Binding-site contacts:
Ligand atom C4' contacts residue THR178 of chain 1.A at 3.9 Å.
Ligand atom C5' contacts residue THR178 of chain 1.A at 3.6 Å.
Ligand atom O6P contacts residue LYS119 of chain 1.A at 3.3 Å (salt-bridge).
Ligand atom C6 contacts residue TYR258 of chain 1.A at 3.7 Å (hydrophobic).
Ligand atom O2P contacts residue TYR258 of chain 1.A at 2.5 Å (h-bond).
Ligand atom N1 contacts residue GLN260 of chain 1.A at 2.6 Å (h-bond).
Ligand atom N9 contacts residue TYR258 of chain 1.A at 3.3 Å.
Ligand atom C2 contacts residue GLN260 of chain 1.A at 2.9 Å.
Ligand atom O3' contacts residue TYR218 of chain 1.A at 3.3 Å (h-bond).
Ligand atom N1 contacts residue SER288 of chain 1.A at 3.5 Å.
Ligand atom P1 contacts residue TYR258 of chain 1.A at 3.8 Å.
Ligand atom N6 contacts residue GLN260 of chain 1.A at 3.8 Å.
Ligand atom N6 contacts residue SER288 of chain 1.A at 2.9 Å (h-bond).
Ligand atom N1 contacts residue TYR258 of chain 1.A at 3.8 Å.
Ligand atom N7 contacts residue TYR258 of chain 1.A at 3.5 Å.
Ligand atom C5 contacts residue LEU286 of chain 1.A at 3.7 Å (hydrophobic).
Ligand atom O2' contacts residue SER247 of chain 1.A at 2.8 Å (h-bond).
Ligand atom N7 contacts residue LEU286 of chain 1.A at 3.8 Å.
Ligand atom C2 contacts residue TYR258 of chain 1.A at 3.3 Å (hydrophobic).
Ligand atom C6 contacts residue SER288 of chain 1.A at 3.6 Å.
Ligand atom O2P contacts residue SER247 of chain 1.A at 3.1 Å (h-bond).
Ligand atom C4 contacts residue LEU286 of chain 1.A at 3.5 Å (hydrophobic).
Ligand atom O2' contacts residue TYR258 of chain 1.A at 3.1 Å.
Ligand atom C5' contacts residue GLY179 of chain 1.A at 3.5 Å.
Ligand atom C1' contacts residue TYR258 of chain 1.A at 3.8 Å (hydrophobic).
Ligand atom N9 contacts residue LEU286 of chain 1.A at 3.4 Å.
Ligand atom O4' contacts residue THR178 of chain 1.A at 3.5 Å.
Ligand atom O3' contacts residue VAL217 of chain 1.A at 3.2 Å.
Ligand atom C6 contacts residue GLN260 of chain 1.A at 3.6 Å.
Ligand atom C4' contacts residue GLY216 of chain 1.A at 3.6 Å.
Ligand atom P1 contacts residue SER247 of chain 1.A at 3.0 Å.
Ligand atom O4' contacts residue LEU286 of chain 1.A at 3.6 Å.
Ligand atom C8 contacts residue TYR258 of chain 1.A at 3.4 Å (hydrophobic).
Ligand atom O3' contacts residue SER247 of chain 1.A at 3.3 Å.
Ligand atom C5 contacts residue TYR258 of chain 1.A at 3.7 Å (hydrophobic).
Ligand atom C4 contacts residue TYR258 of chain 1.A at 3.3 Å (hydrophobic).
Ligand atom O1P contacts residue TYR218 of chain 1.A at 3.6 Å.
Ligand atom C8 contacts residue LEU286 of chain 1.A at 3.6 Å (hydrophobic).
Ligand atom O1P contacts residue SER247 of chain 1.A at 2.4 Å (h-bond).
Ligand atom N3 contacts residue TYR258 of chain 1.A at 3.5 Å.

A protein and the small-molecule ligand that binds it are described below.
Small molecule (SMILES): Nc1ncnc2c1ncn2[C@@H]1O[C@H](COP(=O)(O)O)[C@@H](O)[C@H]1OP(=O)(O)O

Sequence of chain 1.A:
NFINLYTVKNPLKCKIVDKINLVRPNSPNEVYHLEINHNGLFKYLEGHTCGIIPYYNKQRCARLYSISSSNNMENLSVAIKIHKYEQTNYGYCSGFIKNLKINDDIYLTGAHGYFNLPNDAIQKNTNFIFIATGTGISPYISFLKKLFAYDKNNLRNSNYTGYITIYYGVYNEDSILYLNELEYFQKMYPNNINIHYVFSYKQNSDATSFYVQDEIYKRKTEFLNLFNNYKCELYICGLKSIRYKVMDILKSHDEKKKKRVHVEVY